Sequence of chain 1.B:
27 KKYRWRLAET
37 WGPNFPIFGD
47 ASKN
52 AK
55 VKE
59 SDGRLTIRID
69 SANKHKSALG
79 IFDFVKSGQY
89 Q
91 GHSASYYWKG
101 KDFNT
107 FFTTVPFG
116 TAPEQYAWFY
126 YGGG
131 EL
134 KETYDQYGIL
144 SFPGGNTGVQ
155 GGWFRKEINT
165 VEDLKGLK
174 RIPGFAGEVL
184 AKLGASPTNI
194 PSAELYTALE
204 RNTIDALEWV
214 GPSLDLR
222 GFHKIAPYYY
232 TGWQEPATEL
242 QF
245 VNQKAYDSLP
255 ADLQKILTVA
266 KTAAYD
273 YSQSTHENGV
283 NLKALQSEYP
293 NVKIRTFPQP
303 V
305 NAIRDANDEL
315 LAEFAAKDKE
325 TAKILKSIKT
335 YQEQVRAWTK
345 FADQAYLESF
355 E

This small molecule binds to this protein.
Small molecule (SMILES): CC(=O)C(=O)O

Binding-site contacts:
Ligand atom CB contacts residue TRP212 of chain 1.B at 4.5 Å (hydrophobic).
Ligand atom OXT contacts residue TYR96 of chain 1.B at 3.3 Å (h-bond).
Ligand atom O contacts residue TRP212 of chain 1.B at 3.5 Å.
Ligand atom OXT contacts residue NA1 of chain 1.F at 2.3 Å (h-bond).
Ligand atom O3 contacts residue NA1 of chain 1.F at 2.5 Å (h-bond).
Ligand atom CA contacts residue GLN153 of chain 1.B at 4.1 Å.
Ligand atom CA contacts residue TRP212 of chain 1.B at 3.9 Å (hydrophobic).
Ligand atom C contacts residue ARG174 of chain 1.B at 3.6 Å.
Ligand atom O contacts residue NA1 of chain 1.F at 4.3 Å.
Ligand atom O3 contacts residue GLN153 of chain 1.B at 2.9 Å (h-bond).
Ligand atom O contacts residue TYR97 of chain 1.B at 2.6 Å (h-bond).
Ligand atom O contacts residue TYR96 of chain 1.B at 3.5 Å (h-bond).
Ligand atom OXT contacts residue ARG174 of chain 1.B at 2.8 Å (salt-bridge).
Ligand atom C contacts residue NA1 of chain 1.F at 3.1 Å.
Ligand atom CB contacts residue PHE44 of chain 1.B at 4.0 Å (hydrophobic).
Ligand atom CA contacts residue THR239 of chain 1.B at 4.2 Å.
Ligand atom CA contacts residue TYR96 of chain 1.B at 3.0 Å (hydrophobic).
Ligand atom O contacts residue PRO176 of chain 1.B at 4.1 Å.
Ligand atom CB contacts residue THR239 of chain 1.B at 4.0 Å.
Ligand atom C contacts residue GLU236 of chain 1.B at 4.5 Å.
Ligand atom C contacts residue TYR97 of chain 1.B at 3.7 Å (hydrophobic).
Ligand atom OXT contacts residue GLU211 of chain 1.B at 3.4 Å (salt-bridge).
Ligand atom O3 contacts residue VAL213 of chain 1.B at 3.9 Å.
Ligand atom C contacts residue TRP212 of chain 1.B at 3.6 Å (hydrophobic).
Ligand atom O3 contacts residue TRP212 of chain 1.B at 3.2 Å (h-bond).
Ligand atom CA contacts residue NA1 of chain 1.F at 3.2 Å.
Ligand atom CB contacts residue LEU241 of chain 1.B at 3.9 Å (hydrophobic).
Ligand atom O3 contacts residue THR239 of chain 1.B at 3.9 Å.
Ligand atom C contacts residue TYR96 of chain 1.B at 3.0 Å (hydrophobic).
Ligand atom CA contacts residue GLU236 of chain 1.B at 4.1 Å.
Ligand atom CB contacts residue TYR96 of chain 1.B at 3.6 Å (hydrophobic).
Ligand atom OXT contacts residue PRO176 of chain 1.B at 3.5 Å.
Ligand atom CB contacts residue TYR97 of chain 1.B at 3.5 Å (hydrophobic).
Ligand atom O contacts residue ARG174 of chain 1.B at 2.8 Å (salt-bridge).
Ligand atom OXT contacts residue TRP212 of chain 1.B at 3.3 Å (h-bond).
Ligand atom O3 contacts residue GLU236 of chain 1.B at 3.5 Å (salt-bridge).
Ligand atom O3 contacts residue TYR96 of chain 1.B at 3.4 Å (h-bond).
Ligand atom OXT contacts residue GLU236 of chain 1.B at 3.6 Å.
Ligand atom CA contacts residue TYR97 of chain 1.B at 4.1 Å (hydrophobic).
Ligand atom C contacts residue PRO176 of chain 1.B at 4.1 Å (hydrophobic).